This small molecule binds to this protein.
Small molecule (SMILES): CC(=O)N[C@@H]1[C@@H](O)[C@H](O)[C@@H](CO)O[C@H]1O

Binding-site contacts:
Ligand atom O7 contacts residue PRO31 of chain 38.F at 3.2 Å (h-bond).
Ligand atom C1 contacts residue ARG33 of chain 38.F at 4.2 Å.
Ligand atom C7 contacts residue PRO31 of chain 38.F at 3.4 Å (hydrophobic).
Ligand atom N2 contacts residue PRO31 of chain 38.F at 2.8 Å (h-bond).
Ligand atom C4 contacts residue ASN70 of chain 38.F at 4.2 Å.
Ligand atom C8 contacts residue ASN70 of chain 38.F at 3.6 Å.
Ligand atom C5 contacts residue ARG33 of chain 38.F at 4.1 Å.
Ligand atom N2 contacts residue ASN32 of chain 38.F at 4.2 Å.
Ligand atom C3 contacts residue PRO31 of chain 38.F at 4.0 Å (hydrophobic).
Ligand atom C2 contacts residue PRO31 of chain 38.F at 3.9 Å (hydrophobic).
Ligand atom N2 contacts residue ASN70 of chain 38.F at 2.9 Å (h-bond).
Ligand atom C2 contacts residue ASN70 of chain 38.F at 2.5 Å.
Ligand atom C5 contacts residue ASN70 of chain 38.F at 3.7 Å.
Ligand atom C1 contacts residue ASN70 of chain 38.F at 1.4 Å.
Ligand atom C3 contacts residue ASN70 of chain 38.F at 3.8 Å.
Ligand atom O3 contacts residue PRO31 of chain 38.F at 4.0 Å.
Ligand atom O7 contacts residue ASN70 of chain 38.F at 3.3 Å (h-bond).
Ligand atom C7 contacts residue ASN70 of chain 38.F at 3.1 Å.
Ligand atom O5 contacts residue ASN70 of chain 38.F at 2.4 Å (h-bond).
Ligand atom O7 contacts residue SER71 of chain 38.F at 4.2 Å.
Ligand atom C6 contacts residue ARG33 of chain 38.F at 4.1 Å.
Ligand atom O6 contacts residue ARG33 of chain 38.F at 3.6 Å.

Sequence of chain 38.F:
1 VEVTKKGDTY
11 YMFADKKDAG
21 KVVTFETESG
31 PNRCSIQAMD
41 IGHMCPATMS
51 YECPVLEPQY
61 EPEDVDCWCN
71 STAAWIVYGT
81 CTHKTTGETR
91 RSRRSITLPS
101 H